The protein below binds the small molecule below.
Small molecule (SMILES): CC(=O)N[C@H]1[C@H](O[C@H]2[C@H](O)[C@@H](NC(C)=O)CO[C@@H]2CO)O[C@H](CO)[C@@H](O)[C@@H]1O

Binding-site contacts:
Ligand atom C8 contacts residue VAL1133 of chain 1.A at 2.9 Å (hydrophobic).
Ligand atom C7 contacts residue ASN1134 of chain 1.A at 3.4 Å.
Ligand atom C4 contacts residue ASN1134 of chain 1.A at 4.3 Å.
Ligand atom C8 contacts residue ASN1134 of chain 1.A at 3.8 Å.
Ligand atom N2 contacts residue ASN1134 of chain 1.A at 2.9 Å (h-bond).
Ligand atom C7 contacts residue ILE1132 of chain 1.A at 4.1 Å (hydrophobic).
Ligand atom O7 contacts residue ASN1134 of chain 1.A at 3.8 Å.
Ligand atom C1 contacts residue ASN1134 of chain 1.A at 1.4 Å.
Ligand atom C2 contacts residue ASN1134 of chain 1.A at 2.5 Å.
Ligand atom C3 contacts residue ASN1134 of chain 1.A at 3.8 Å.
Ligand atom C8 contacts residue ILE1132 of chain 1.A at 2.7 Å (hydrophobic).
Ligand atom C7 contacts residue VAL1133 of chain 1.A at 4.2 Å (hydrophobic).
Ligand atom O5 contacts residue ASN1134 of chain 1.A at 2.4 Å (h-bond).
Ligand atom C5 contacts residue ASN1134 of chain 1.A at 3.6 Å.

Sequence of chain 1.A:
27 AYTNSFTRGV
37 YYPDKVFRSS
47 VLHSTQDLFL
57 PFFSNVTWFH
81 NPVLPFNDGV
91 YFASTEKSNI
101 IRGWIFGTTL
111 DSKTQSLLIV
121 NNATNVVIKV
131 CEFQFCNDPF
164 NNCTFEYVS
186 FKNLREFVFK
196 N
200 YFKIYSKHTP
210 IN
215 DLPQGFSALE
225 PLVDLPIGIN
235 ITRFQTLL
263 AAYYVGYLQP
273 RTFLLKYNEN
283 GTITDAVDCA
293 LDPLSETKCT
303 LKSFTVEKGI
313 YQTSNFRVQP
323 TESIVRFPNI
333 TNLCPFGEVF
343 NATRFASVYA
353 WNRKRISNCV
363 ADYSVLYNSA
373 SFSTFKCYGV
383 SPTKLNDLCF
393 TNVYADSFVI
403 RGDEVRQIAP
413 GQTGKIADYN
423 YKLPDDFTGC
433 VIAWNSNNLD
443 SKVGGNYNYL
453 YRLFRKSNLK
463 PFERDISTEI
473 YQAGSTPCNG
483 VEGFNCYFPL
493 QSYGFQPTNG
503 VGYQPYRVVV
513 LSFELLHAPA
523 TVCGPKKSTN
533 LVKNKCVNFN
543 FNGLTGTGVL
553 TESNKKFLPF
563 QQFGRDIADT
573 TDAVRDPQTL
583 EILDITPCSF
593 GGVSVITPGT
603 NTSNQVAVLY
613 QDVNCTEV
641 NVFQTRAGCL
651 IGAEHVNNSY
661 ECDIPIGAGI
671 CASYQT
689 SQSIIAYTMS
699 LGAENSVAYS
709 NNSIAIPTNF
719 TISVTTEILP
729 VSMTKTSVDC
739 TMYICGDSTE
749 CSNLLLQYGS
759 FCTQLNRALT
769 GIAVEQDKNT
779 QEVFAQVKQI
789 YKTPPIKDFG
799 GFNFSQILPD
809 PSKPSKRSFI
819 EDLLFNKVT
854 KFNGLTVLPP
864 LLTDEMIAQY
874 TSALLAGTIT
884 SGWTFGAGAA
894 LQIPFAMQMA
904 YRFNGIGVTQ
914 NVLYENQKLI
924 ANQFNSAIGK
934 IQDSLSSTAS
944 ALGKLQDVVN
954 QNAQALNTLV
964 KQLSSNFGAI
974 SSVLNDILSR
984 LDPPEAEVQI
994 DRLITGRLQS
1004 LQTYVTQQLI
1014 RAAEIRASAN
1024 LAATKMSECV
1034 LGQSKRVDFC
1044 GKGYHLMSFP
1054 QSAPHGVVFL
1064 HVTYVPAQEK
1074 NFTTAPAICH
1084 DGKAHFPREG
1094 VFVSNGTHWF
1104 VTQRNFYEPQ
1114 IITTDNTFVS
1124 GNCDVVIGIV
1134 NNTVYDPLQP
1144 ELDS